Binding-site contacts:
Ligand atom P3' contacts residue HIS222 of chain 1.B at 3.3 Å.
Ligand atom O5A contacts residue TYR225 of chain 1.B at 2.9 Å (h-bond).
Ligand atom OAL contacts residue ARG254 of chain 1.B at 3.0 Å (salt-bridge).
Ligand atom C6P contacts residue ALA233 of chain 1.B at 3.4 Å (hydrophobic).
Ligand atom OAD contacts residue GLY296 of chain 1.B at 2.7 Å (h-bond).
Ligand atom O3A contacts residue ARG224 of chain 1.B at 3.4 Å (salt-bridge).
Ligand atom C5' contacts residue LEU186 of chain 1.B at 3.5 Å (hydrophobic).
Ligand atom O2A contacts residue ARG224 of chain 1.B at 3.2 Å (salt-bridge).
Ligand atom OAD contacts residue GLY295 of chain 1.B at 3.2 Å.
Ligand atom C4' contacts residue HIS222 of chain 1.B at 3.5 Å.
Ligand atom OAD contacts residue GLY234 of chain 1.B at 3.3 Å.
Ligand atom C3' contacts residue HIS222 of chain 1.B at 3.3 Å.
Ligand atom C2A contacts residue ASN236 of chain 1.B at 3.3 Å.
Ligand atom CAB contacts residue ILE235 of chain 1.B at 3.5 Å (hydrophobic).
Ligand atom OAK contacts residue GLN416 of chain 1.B at 3.1 Å (h-bond).
Ligand atom N1A contacts residue ASN236 of chain 1.B at 3.4 Å.
Ligand atom CAG contacts residue ILE324 of chain 1.B at 3.5 Å (hydrophobic).
Ligand atom C3P contacts residue ILE235 of chain 1.B at 3.5 Å (hydrophobic).
Ligand atom N6A contacts residue ALA233 of chain 1.B at 3.4 Å (h-bond).
Ligand atom CAJ contacts residue GLU189 of chain 1.B at 3.5 Å.
Ligand atom O2' contacts residue LYS238 of chain 1.B at 3.2 Å (salt-bridge).
Ligand atom N1A contacts residue LEU237 of chain 1.B at 3.1 Å (h-bond).
Ligand atom O5P contacts residue PRO318 of chain 1.B at 3.6 Å.
Ligand atom O3' contacts residue HIS222 of chain 1.B at 2.9 Å (h-bond).
Ligand atom CAE contacts residue ILE235 of chain 1.B at 3.4 Å (hydrophobic).
Ligand atom CAE contacts residue GLU189 of chain 1.B at 3.4 Å.
Ligand atom N7A contacts residue ALA233 of chain 1.B at 3.4 Å.
Ligand atom N4P contacts residue ALA233 of chain 1.B at 2.7 Å (h-bond).
Ligand atom OAL contacts residue GLU189 of chain 1.B at 2.7 Å (salt-bridge).
Ligand atom OAK contacts residue ILE325 of chain 1.B at 3.3 Å (h-bond).
Ligand atom C8A contacts residue ARG185 of chain 1.B at 3.5 Å.
Ligand atom OAK contacts residue GLY327 of chain 1.B at 3.1 Å (h-bond).
Ligand atom OAL contacts residue PHE250 of chain 1.B at 3.2 Å.
Ligand atom O9A contacts residue LYS238 of chain 1.B at 3.0 Å (salt-bridge).
Ligand atom O8A contacts residue HIS222 of chain 1.B at 2.5 Å (h-bond).
Ligand atom OAD contacts residue ILE235 of chain 1.B at 2.9 Å (h-bond).
Ligand atom CAI contacts residue ARG254 of chain 1.B at 3.4 Å.
Ligand atom O4' contacts residue LEU186 of chain 1.B at 3.3 Å.
Ligand atom C5P contacts residue ALA233 of chain 1.B at 3.5 Å (hydrophobic).
Ligand atom N6A contacts residue ILE235 of chain 1.B at 2.7 Å (h-bond).

Sequence of chain 1.B:
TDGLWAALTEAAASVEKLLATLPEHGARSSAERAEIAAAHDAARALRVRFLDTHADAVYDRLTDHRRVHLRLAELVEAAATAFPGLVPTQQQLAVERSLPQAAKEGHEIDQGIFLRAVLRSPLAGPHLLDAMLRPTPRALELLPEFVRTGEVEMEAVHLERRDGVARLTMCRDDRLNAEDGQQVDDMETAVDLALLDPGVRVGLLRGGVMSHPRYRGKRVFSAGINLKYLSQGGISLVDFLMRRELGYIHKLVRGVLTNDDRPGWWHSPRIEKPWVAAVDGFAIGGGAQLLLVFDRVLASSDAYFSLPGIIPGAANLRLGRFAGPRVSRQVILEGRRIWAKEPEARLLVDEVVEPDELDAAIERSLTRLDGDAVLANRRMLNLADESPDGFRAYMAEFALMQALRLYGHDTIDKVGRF

This small molecule binds to this protein.
Small molecule (SMILES): CC(C)(CO[P](=O)(O)O[P](=O)(O)OC[C@H]1O[C@@H](n2cnc3c(N)ncnc32)[C@H](O)[C@@H]1OP(=O)(O)O)[C@@H](O)C(=O)NCCC(=O)NCCNC(=O)Cc1cc(O)cc(O)c1